Binding-site contacts:
Ligand atom OH contacts residue PRO4 of chain 1.B at 3.8 Å.
Ligand atom CG2 contacts residue PHE2 of chain 1.B at 3.8 Å (hydrophobic).
Ligand atom OH contacts residue PHE2 of chain 1.B at 3.4 Å.
Ligand atom CG2 contacts residue VAL380 of chain 1.A at 3.8 Å (hydrophobic).
Ligand atom CE2 contacts residue ASP238 of chain 1.A at 3.7 Å.
Ligand atom CE3 contacts residue PHE379 of chain 1.A at 3.6 Å (hydrophobic).
Ligand atom N contacts residue THR377 of chain 1.A at 3.7 Å.
Ligand atom CG2 contacts residue ASP374 of chain 1.A at 3.4 Å.
Ligand atom CA contacts residue PHE379 of chain 1.A at 3.8 Å (hydrophobic).
Ligand atom N contacts residue PHE379 of chain 1.A at 2.8 Å (h-bond).
Ligand atom CD1 contacts residue ILE369 of chain 1.A at 3.6 Å (hydrophobic).
Ligand atom CD2 contacts residue PHE379 of chain 1.A at 3.5 Å (hydrophobic).
Ligand atom CZ contacts residue PHE2 of chain 1.B at 3.9 Å (hydrophobic).
Ligand atom CD2 contacts residue PHE2 of chain 1.B at 3.4 Å (hydrophobic).
Ligand atom CB contacts residue PHE379 of chain 1.A at 3.9 Å (hydrophobic).
Ligand atom CZ2 contacts residue ASP238 of chain 1.A at 3.9 Å.
Ligand atom C contacts residue THR377 of chain 1.A at 3.6 Å.
Ligand atom CZ3 contacts residue ALA239 of chain 1.A at 3.7 Å (hydrophobic).
Ligand atom CG1 contacts residue PHE2 of chain 1.B at 3.5 Å (hydrophobic).
Ligand atom CB contacts residue ASP374 of chain 1.A at 3.8 Å.
Ligand atom CG1 contacts residue ASP374 of chain 1.A at 3.6 Å.
Ligand atom O contacts residue CYS378 of chain 1.A at 3.1 Å.
Ligand atom OH contacts residue ILE369 of chain 1.A at 3.4 Å.
Ligand atom CH2 contacts residue PRO4 of chain 1.B at 3.9 Å (hydrophobic).
Ligand atom CE1 contacts residue ILE369 of chain 1.A at 3.6 Å (hydrophobic).
Ligand atom CG1 contacts residue SER372 of chain 1.A at 3.6 Å.
Ligand atom CD2 contacts residue ASP238 of chain 1.A at 3.6 Å.
Ligand atom O contacts residue VAL380 of chain 1.A at 3.7 Å.
Ligand atom CA contacts residue PHE379 of chain 1.A at 3.5 Å (hydrophobic).
Ligand atom O contacts residue THR377 of chain 1.A at 2.7 Å (h-bond).
Ligand atom O contacts residue PHE379 of chain 1.A at 3.0 Å (h-bond).
Ligand atom CH2 contacts residue ALA239 of chain 1.A at 3.7 Å (hydrophobic).
Ligand atom C contacts residue PHE379 of chain 1.A at 3.6 Å (hydrophobic).
Ligand atom CD1 contacts residue ASP238 of chain 1.A at 3.9 Å.
Ligand atom CZ contacts residue ILE369 of chain 1.A at 3.7 Å (hydrophobic).
Ligand atom CG1 contacts residue CYS378 of chain 1.A at 3.8 Å (hydrophobic).
Ligand atom CE2 contacts residue PHE2 of chain 1.B at 3.6 Å (hydrophobic).
Ligand atom CZ3 contacts residue PHE379 of chain 1.A at 3.8 Å (hydrophobic).
Ligand atom CA contacts residue THR377 of chain 1.A at 3.5 Å.
Ligand atom CG contacts residue ASP238 of chain 1.A at 3.9 Å.

The small molecule below binds the protein below.
Small molecule (SMILES): CC(=O)N[C@H](C(=O)N[C@H](C(=O)N[C@@H](Cc1ccccc1)C(=O)N[C@H](C(=O)N[C@@H](CO)C(=O)N[C@@H](CC1=c2ccccc2=NC1)C(=O)N[C@@H](CCC(=O)O)C(=O)N[C@@H](CCC(=O)O)C(=O)N[C@@H](Cc1ccc(O)cc1)C(=O)N[C@@H](CC(C)C)C(=O)N[C@@H](CC(=O)O)C(=O)N[C@@H](CC1=CN=C2CC=CC=C12)C(=O)N[C@H](C(N)=O)C(C)C)[C@@H](C)O)C(C)C)[C@@H](C)O

Sequence of chain 1.A:
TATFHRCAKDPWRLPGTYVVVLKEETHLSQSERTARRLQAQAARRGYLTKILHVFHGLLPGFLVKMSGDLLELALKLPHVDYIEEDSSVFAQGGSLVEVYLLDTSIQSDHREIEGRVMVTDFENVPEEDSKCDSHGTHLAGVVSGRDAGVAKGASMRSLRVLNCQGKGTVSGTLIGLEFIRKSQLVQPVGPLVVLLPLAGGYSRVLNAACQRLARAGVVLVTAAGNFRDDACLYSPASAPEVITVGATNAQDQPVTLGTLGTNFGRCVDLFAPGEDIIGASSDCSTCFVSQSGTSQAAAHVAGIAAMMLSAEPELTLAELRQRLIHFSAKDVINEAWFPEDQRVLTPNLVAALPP

Sequence of chain 1.B:
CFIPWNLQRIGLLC